A small-molecule ligand and the protein it binds are described below.
Small molecule (SMILES): CC(=O)N[C@H]1[C@H]([C@H](O)[C@H](O)CO)O[C@@](O[C@@H]2[C@@H](O)[C@H](O)O[C@H](CO)[C@@H]2O)(C(=O)O)C[C@@H]1O

Binding-site contacts:
Ligand atom C10 contacts residue PRO52 of chain 1.F at 4.1 Å (hydrophobic).
Ligand atom C4 contacts residue LYS51 of chain 1.F at 3.5 Å.
Ligand atom O4 contacts residue LYS51 of chain 1.F at 2.5 Å (salt-bridge).
Ligand atom O7 contacts residue ASN45 of chain 1.F at 4.0 Å.
Ligand atom C10 contacts residue VAL43 of chain 1.F at 4.2 Å (hydrophobic).
Ligand atom O10 contacts residue ASP50 of chain 1.F at 3.9 Å.
Ligand atom C10 contacts residue LYS51 of chain 1.F at 3.0 Å.
Ligand atom O1B contacts residue THR53 of chain 1.F at 3.5 Å.
Ligand atom C10 contacts residue GLN49 of chain 1.F at 4.4 Å.
Ligand atom C11 contacts residue ALA44 of chain 1.F at 3.5 Å (hydrophobic).
Ligand atom C5 contacts residue LYS51 of chain 1.F at 3.9 Å.
Ligand atom C10 contacts residue ALA44 of chain 1.F at 3.9 Å (hydrophobic).
Ligand atom C11 contacts residue LYS51 of chain 1.F at 3.5 Å.
Ligand atom C9 contacts residue VAL43 of chain 1.F at 3.4 Å (hydrophobic).
Ligand atom C5 contacts residue THR42 of chain 1.F at 3.9 Å.
Ligand atom N5 contacts residue THR42 of chain 1.F at 3.0 Å (h-bond).
Ligand atom O8 contacts residue THR42 of chain 1.F at 4.0 Å.
Ligand atom O10 contacts residue GLN49 of chain 1.F at 3.2 Å (h-bond).
Ligand atom C11 contacts residue VAL43 of chain 1.F at 4.0 Å (hydrophobic).
Ligand atom C11 contacts residue ASP50 of chain 1.F at 3.7 Å.
Ligand atom O1A contacts residue THR42 of chain 1.F at 3.9 Å.
Ligand atom O9 contacts residue VAL43 of chain 1.F at 3.0 Å (h-bond).
Ligand atom C4 contacts residue THR53 of chain 1.F at 4.0 Å.
Ligand atom C7 contacts residue THR42 of chain 1.F at 3.9 Å.
Ligand atom O9 contacts residue THR42 of chain 1.F at 3.6 Å.
Ligand atom O7 contacts residue ALA44 of chain 1.F at 4.1 Å.
Ligand atom O10 contacts residue LYS51 of chain 1.F at 2.9 Å (salt-bridge).
Ligand atom O7 contacts residue VAL43 of chain 1.F at 2.8 Å (h-bond).
Ligand atom C8 contacts residue VAL43 of chain 1.F at 3.8 Å (hydrophobic).
Ligand atom O9 contacts residue ARG106 of chain 1.J at 2.7 Å (salt-bridge).
Ligand atom C10 contacts residue THR42 of chain 1.F at 3.8 Å.
Ligand atom C1 contacts residue THR53 of chain 1.F at 4.1 Å.
Ligand atom C11 contacts residue HIS101 of chain 1.J at 3.7 Å.
Ligand atom O10 contacts residue ALA44 of chain 1.F at 3.8 Å.
Ligand atom C7 contacts residue VAL43 of chain 1.F at 3.1 Å (hydrophobic).
Ligand atom C9 contacts residue ARG106 of chain 1.J at 3.4 Å.
Ligand atom C6 contacts residue THR42 of chain 1.F at 3.8 Å.
Ligand atom C11 contacts residue THR42 of chain 1.F at 3.6 Å.
Ligand atom N5 contacts residue LYS51 of chain 1.F at 3.3 Å (salt-bridge).
Ligand atom C11 contacts residue PRO52 of chain 1.F at 3.8 Å (hydrophobic).

Sequence of chain 1.F:
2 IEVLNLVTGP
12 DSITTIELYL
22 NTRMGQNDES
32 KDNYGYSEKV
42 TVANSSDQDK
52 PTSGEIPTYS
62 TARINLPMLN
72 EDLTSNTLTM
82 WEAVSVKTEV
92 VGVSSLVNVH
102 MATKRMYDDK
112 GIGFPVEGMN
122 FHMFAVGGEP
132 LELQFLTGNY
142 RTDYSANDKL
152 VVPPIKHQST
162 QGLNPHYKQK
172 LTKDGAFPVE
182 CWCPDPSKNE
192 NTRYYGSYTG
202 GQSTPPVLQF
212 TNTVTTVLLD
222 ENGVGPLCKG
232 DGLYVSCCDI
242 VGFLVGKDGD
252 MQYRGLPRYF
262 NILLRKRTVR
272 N

Sequence of chain 1.J:
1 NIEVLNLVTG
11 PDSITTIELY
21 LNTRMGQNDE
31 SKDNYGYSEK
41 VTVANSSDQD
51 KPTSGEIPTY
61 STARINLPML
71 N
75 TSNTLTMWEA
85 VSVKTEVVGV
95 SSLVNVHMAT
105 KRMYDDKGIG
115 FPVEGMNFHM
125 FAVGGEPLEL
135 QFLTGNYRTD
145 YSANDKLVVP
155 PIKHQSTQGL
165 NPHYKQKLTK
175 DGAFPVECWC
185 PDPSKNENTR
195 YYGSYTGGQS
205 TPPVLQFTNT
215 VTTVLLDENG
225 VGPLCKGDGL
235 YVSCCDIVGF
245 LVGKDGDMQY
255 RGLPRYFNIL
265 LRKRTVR